Sequence of chain 1.B:
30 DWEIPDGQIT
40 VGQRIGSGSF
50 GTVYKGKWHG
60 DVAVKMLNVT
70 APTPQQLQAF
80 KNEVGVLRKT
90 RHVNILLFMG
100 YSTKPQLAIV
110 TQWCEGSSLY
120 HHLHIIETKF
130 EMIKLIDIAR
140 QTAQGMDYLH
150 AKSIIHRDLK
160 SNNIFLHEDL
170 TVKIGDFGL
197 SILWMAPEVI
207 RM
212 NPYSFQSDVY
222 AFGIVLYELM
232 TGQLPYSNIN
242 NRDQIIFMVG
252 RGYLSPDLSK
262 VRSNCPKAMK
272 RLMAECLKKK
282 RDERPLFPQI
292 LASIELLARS

A small-molecule ligand and the protein it binds are described below.
Small molecule (SMILES): CNc1ncc2cc(-c3cc(NC(=O)NCCC(C)(C)C)c(F)cc3C)c(C)nc2n1

Binding-site contacts:
Ligand atom C16 contacts residue GLU82 of chain 1.B at 3.6 Å.
Ligand atom C3 contacts residue CYS113 of chain 1.B at 3.8 Å (hydrophobic).
Ligand atom C11 contacts residue ASP175 of chain 1.B at 3.5 Å.
Ligand atom C30 contacts residue HIS155 of chain 1.B at 3.5 Å.
Ligand atom C19 contacts residue THR110 of chain 1.B at 3.5 Å.
Ligand atom C25 contacts residue ASP175 of chain 1.B at 3.7 Å.
Ligand atom N10 contacts residue PHE176 of chain 1.B at 3.8 Å.
Ligand atom C1 contacts residue ALA62 of chain 1.B at 3.6 Å (hydrophobic).
Ligand atom F20 contacts residue ILE108 of chain 1.B at 3.4 Å.
Ligand atom C15 contacts residue ASP175 of chain 1.B at 3.4 Å.
Ligand atom C5 contacts residue PHE176 of chain 1.B at 3.8 Å (hydrophobic).
Ligand atom C7 contacts residue LEU95 of chain 1.B at 3.6 Å (hydrophobic).
Ligand atom C23 contacts residue GLU82 of chain 1.B at 3.4 Å.
Ligand atom C1 contacts residue GLN111 of chain 1.B at 3.3 Å.
Ligand atom O29 contacts residue LEU95 of chain 1.B at 3.4 Å.
Ligand atom C7 contacts residue THR110 of chain 1.B at 3.2 Å.
Ligand atom C18 contacts residue THR110 of chain 1.B at 3.5 Å.
Ligand atom C14 contacts residue PHE164 of chain 1.B at 3.8 Å (hydrophobic).
Ligand atom F20 contacts residue LEU86 of chain 1.B at 3.2 Å.
Ligand atom C15 contacts residue LEU95 of chain 1.B at 3.5 Å (hydrophobic).
Ligand atom F20 contacts residue GLU82 of chain 1.B at 3.1 Å.
Ligand atom O29 contacts residue ASP175 of chain 1.B at 2.8 Å (salt-bridge).
Ligand atom N24 contacts residue GLU82 of chain 1.B at 3.2 Å (salt-bridge).
Ligand atom C17 contacts residue LYS64 of chain 1.B at 3.7 Å.
Ligand atom C21 contacts residue LYS64 of chain 1.B at 3.8 Å.
Ligand atom C17 contacts residue GLU82 of chain 1.B at 3.8 Å.
Ligand atom C6 contacts residue ALA62 of chain 1.B at 3.6 Å (hydrophobic).
Ligand atom N24 contacts residue ASP175 of chain 1.B at 3.7 Å.
Ligand atom C12 contacts residue LEU95 of chain 1.B at 3.7 Å (hydrophobic).
Ligand atom C1 contacts residue CYS113 of chain 1.B at 3.6 Å (hydrophobic).
Ligand atom C21 contacts residue THR110 of chain 1.B at 3.6 Å.
Ligand atom C11 contacts residue VAL52 of chain 1.B at 3.7 Å (hydrophobic).
Ligand atom C23 contacts residue ASP175 of chain 1.B at 3.5 Å.
Ligand atom F20 contacts residue LYS64 of chain 1.B at 3.4 Å.
Ligand atom N13 contacts residue CYS113 of chain 1.B at 3.0 Å (h-bond).
Ligand atom O29 contacts residue GLY174 of chain 1.B at 3.4 Å.
Ligand atom N22 contacts residue GLU82 of chain 1.B at 2.7 Å (salt-bridge).
Ligand atom C14 contacts residue CYS113 of chain 1.B at 3.8 Å (hydrophobic).
Ligand atom N13 contacts residue TRP112 of chain 1.B at 3.7 Å.
Ligand atom N2 contacts residue CYS113 of chain 1.B at 2.8 Å (h-bond).